Sequence of chain 2.C:
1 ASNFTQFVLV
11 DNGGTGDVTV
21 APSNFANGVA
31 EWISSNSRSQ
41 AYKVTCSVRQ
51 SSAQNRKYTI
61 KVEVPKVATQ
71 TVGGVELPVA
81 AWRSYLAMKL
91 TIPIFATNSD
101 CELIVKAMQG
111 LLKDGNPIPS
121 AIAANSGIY

A protein and the small-molecule ligand that binds it are described below.
Small molecule (SMILES): Nc1ccn([C@@H]2O[C@H](CO[P](=O)(O)O[C@H]3[C@@H](O)[C@H](n4cnc5c(N)ncnc54)O[C@@H]3CO[P](=O)(O)O[C@H]3[C@@H](O)[C@H](n4cnc5c(=O)nc(N)[nH]c54)O[C@@H]3CO[P](=O)(O)O[C@H]3[C@@H](O)[C@H](n4cnc5c(N)ncnc54)O[C@@H]3CO[P](=O)(O)O[C@H]3[C@@H](O)[C@H](n4cnc5c(N)ncnc54)O[C@@H]3CO[P](=O)(O)O[C@H]3[C@@H](O)[C@H](n4ccc(=O)[nH]c4=O)O[C@@H]3CO[P](=O)(O)O[C@H]3[C@@H](O)[C@H](n4ccc(N)nc4=O)O[C@@H]3CO[P](=O)(O)O[C@H]3[C@@H](O)[C@H](n4ccc(=O)[nH]c4=O)O[C@@H]3CO[P](=O)(O)O[C@H]3[C@@H](O)[C@H](n4cnc5c(=O)nc(N)[nH]c54)O[C@@H]3CO)[C@@H](O)[C@H]2O)c(=O)n1

Binding-site contacts:
Ligand atom N9 contacts residue LYS61 of chain 2.C at 3.8 Å.
Ligand atom C2 contacts residue THR59 of chain 2.C at 4.0 Å.
Ligand atom C5 contacts residue THR45 of chain 2.C at 3.4 Å.
Ligand atom C2' contacts residue TYR85 of chain 2.C at 3.9 Å (hydrophobic).
Ligand atom C6 contacts residue VAL29 of chain 2.C at 4.1 Å (hydrophobic).
Ligand atom C5 contacts residue LYS61 of chain 2.C at 3.9 Å.
Ligand atom N6 contacts residue THR45 of chain 2.C at 2.8 Å (h-bond).
Ligand atom C5 contacts residue TYR85 of chain 2.C at 3.9 Å (hydrophobic).
Ligand atom C6 contacts residue THR59 of chain 2.C at 3.5 Å.
Ligand atom C8 contacts residue LYS61 of chain 2.C at 3.6 Å.
Ligand atom N7 contacts residue THR45 of chain 2.C at 2.7 Å (h-bond).
Ligand atom N3 contacts residue VAL29 of chain 2.C at 4.0 Å.
Ligand atom C2' contacts residue GLU63 of chain 2.C at 4.1 Å.
Ligand atom P contacts residue LYS43 of chain 2.C at 4.0 Å.
Ligand atom OP2 contacts residue TYR85 of chain 2.C at 4.0 Å.
Ligand atom N7 contacts residue TYR85 of chain 2.C at 3.8 Å.
Ligand atom C5 contacts residue VAL29 of chain 2.C at 4.0 Å (hydrophobic).
Ligand atom C2 contacts residue TYR85 of chain 2.C at 4.1 Å (hydrophobic).
Ligand atom C6 contacts residue SER47 of chain 2.C at 3.8 Å.
Ligand atom C8 contacts residue THR45 of chain 2.C at 3.9 Å.
Ligand atom N6 contacts residue TYR85 of chain 2.C at 4.0 Å.
Ligand atom P contacts residue TYR85 of chain 2.C at 4.1 Å.
Ligand atom N7 contacts residue LYS61 of chain 2.C at 3.4 Å.
Ligand atom OP2 contacts residue LYS43 of chain 2.C at 2.7 Å (salt-bridge).
Ligand atom OP2 contacts residue GLU63 of chain 2.C at 4.0 Å.
Ligand atom C2 contacts residue VAL29 of chain 2.C at 4.0 Å (hydrophobic).
Ligand atom N6 contacts residue CYS46 of chain 2.C at 3.6 Å (h-bond).
Ligand atom N9 contacts residue TYR85 of chain 2.C at 3.9 Å.
Ligand atom N6 contacts residue THR59 of chain 2.C at 2.7 Å (h-bond).
Ligand atom C8 contacts residue TYR85 of chain 2.C at 3.8 Å (hydrophobic).
Ligand atom C4 contacts residue LYS61 of chain 2.C at 4.0 Å.
Ligand atom C4 contacts residue TYR85 of chain 2.C at 3.9 Å (hydrophobic).
Ligand atom OP2 contacts residue TYR85 of chain 2.C at 2.6 Å (h-bond).
Ligand atom O4' contacts residue LYS61 of chain 2.C at 3.7 Å.
Ligand atom C2 contacts residue SER47 of chain 2.C at 3.2 Å.
Ligand atom N1 contacts residue THR59 of chain 2.C at 3.4 Å.
Ligand atom N1 contacts residue SER47 of chain 2.C at 2.7 Å (h-bond).
Ligand atom C6 contacts residue TYR85 of chain 2.C at 3.9 Å (hydrophobic).
Ligand atom N1 contacts residue TYR85 of chain 2.C at 3.9 Å.
Ligand atom C6 contacts residue THR45 of chain 2.C at 3.4 Å.